This small molecule binds to this protein.
Small molecule (SMILES): OC[C@H]1O[C@H](O[C@H]2[C@H](O)[C@@H](O)[C@@H](O)O[C@@H]2CO)[C@H](O)[C@@H](O)[C@@H]1O

Binding-site contacts:
Ligand atom O6 contacts residue PHE157 of chain 2.A at 3.8 Å.
Ligand atom O4 contacts residue TYR156 of chain 2.A at 3.3 Å.
Ligand atom C3 contacts residue GLU112 of chain 2.A at 3.4 Å.
Ligand atom O2 contacts residue GLU112 of chain 2.A at 3.4 Å (salt-bridge).
Ligand atom O3 contacts residue ASP66 of chain 2.A at 2.8 Å (salt-bridge).
Ligand atom O4 contacts residue LYS16 of chain 2.A at 3.5 Å (salt-bridge).
Ligand atom C3 contacts residue ASP66 of chain 2.A at 3.3 Å.
Ligand atom O1 contacts residue ARG67 of chain 2.A at 2.4 Å (salt-bridge).
Ligand atom C6 contacts residue TYR156 of chain 2.A at 3.5 Å (hydrophobic).
Ligand atom C4 contacts residue ASP15 of chain 2.A at 3.7 Å.
Ligand atom O1 contacts residue TRP341 of chain 2.A at 3.2 Å.
Ligand atom O6 contacts residue GLU154 of chain 2.A at 2.6 Å (salt-bridge).
Ligand atom O3 contacts residue TRP63 of chain 2.A at 3.5 Å (h-bond).
Ligand atom C5 contacts residue TRP341 of chain 2.A at 3.9 Å (hydrophobic).
Ligand atom C1 contacts residue TRP341 of chain 2.A at 3.8 Å (hydrophobic).
Ligand atom C2 contacts residue ASP66 of chain 2.A at 3.5 Å.
Ligand atom C2 contacts residue TRP63 of chain 2.A at 3.7 Å (hydrophobic).
Ligand atom O4 contacts residue ASP15 of chain 2.A at 2.6 Å (salt-bridge).
Ligand atom O2 contacts residue ARG67 of chain 2.A at 2.8 Å (salt-bridge).
Ligand atom O4 contacts residue TRP231 of chain 2.A at 3.4 Å.
Ligand atom O6 contacts residue TYR156 of chain 2.A at 3.3 Å (h-bond).
Ligand atom O3 contacts residue ALA64 of chain 2.A at 3.4 Å.
Ligand atom O3 contacts residue MET331 of chain 2.A at 3.7 Å.
Ligand atom O3 contacts residue GLU112 of chain 2.A at 2.6 Å (salt-bridge).
Ligand atom C5 contacts residue TYR156 of chain 2.A at 3.8 Å (hydrophobic).
Ligand atom C6 contacts residue PHE157 of chain 2.A at 3.8 Å (hydrophobic).
Ligand atom C3 contacts residue LYS16 of chain 2.A at 3.8 Å.
Ligand atom O2 contacts residue ASP66 of chain 2.A at 2.6 Å (salt-bridge).
Ligand atom O3 contacts residue LYS16 of chain 2.A at 2.6 Å (salt-bridge).
Ligand atom C2 contacts residue TRP341 of chain 2.A at 3.9 Å (hydrophobic).
Ligand atom C1 contacts residue ARG67 of chain 2.A at 3.1 Å.
Ligand atom C6 contacts residue GLU154 of chain 2.A at 3.0 Å.
Ligand atom C2 contacts residue ARG67 of chain 2.A at 3.2 Å.
Ligand atom O2 contacts residue TRP63 of chain 2.A at 3.8 Å.
Ligand atom O6 contacts residue PRO155 of chain 2.A at 3.1 Å.
Ligand atom O2 contacts residue ALA64 of chain 2.A at 3.1 Å.
Ligand atom O5 contacts residue TRP341 of chain 2.A at 3.1 Å.
Ligand atom O2 contacts residue TRP341 of chain 2.A at 3.2 Å.
Ligand atom C3 contacts residue TRP341 of chain 2.A at 3.6 Å (hydrophobic).
Ligand atom O5 contacts residue TYR156 of chain 2.A at 3.4 Å.

Sequence of chain 2.A:
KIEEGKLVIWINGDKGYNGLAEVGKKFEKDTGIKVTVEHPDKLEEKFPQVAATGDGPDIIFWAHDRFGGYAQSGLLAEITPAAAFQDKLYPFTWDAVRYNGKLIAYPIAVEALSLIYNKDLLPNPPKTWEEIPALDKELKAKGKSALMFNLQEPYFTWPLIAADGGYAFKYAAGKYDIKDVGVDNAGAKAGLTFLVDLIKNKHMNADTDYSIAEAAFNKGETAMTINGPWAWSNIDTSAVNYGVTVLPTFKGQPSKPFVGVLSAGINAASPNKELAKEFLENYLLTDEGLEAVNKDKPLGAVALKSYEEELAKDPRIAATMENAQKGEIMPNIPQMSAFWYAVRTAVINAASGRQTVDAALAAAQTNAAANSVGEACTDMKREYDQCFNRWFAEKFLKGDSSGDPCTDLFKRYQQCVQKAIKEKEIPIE